Binding-site contacts:
Ligand atom C7 contacts residue GLY213 of chain 1.D at 4.2 Å.
Ligand atom O3 contacts residue GLY214 of chain 1.D at 3.8 Å.
Ligand atom C3 contacts residue ASN127 of chain 1.D at 3.4 Å.
Ligand atom O6 contacts residue ASP80 of chain 1.D at 3.4 Å (salt-bridge).
Ligand atom C6 contacts residue SER211 of chain 1.D at 4.0 Å.
Ligand atom O3 contacts residue LEU212 of chain 1.D at 3.8 Å.
Ligand atom O3 contacts residue TYR125 of chain 1.D at 4.3 Å.
Ligand atom C6 contacts residue ASP80 of chain 1.D at 4.1 Å.
Ligand atom O4 contacts residue SER211 of chain 1.D at 3.9 Å.
Ligand atom O2 contacts residue GLU129 of chain 1.D at 4.3 Å.
Ligand atom O5 contacts residue SER211 of chain 1.D at 3.3 Å (h-bond).
Ligand atom O3 contacts residue GLY104 of chain 1.D at 2.9 Å (h-bond).
Ligand atom O3 contacts residue ASP83 of chain 1.D at 2.8 Å (salt-bridge).
Ligand atom C3 contacts residue SER211 of chain 1.D at 4.3 Å.
Ligand atom O2 contacts residue ASN127 of chain 1.D at 4.3 Å.
Ligand atom C3 contacts residue GLY213 of chain 1.D at 3.9 Å.
Ligand atom O3 contacts residue GLY103 of chain 1.D at 3.6 Å.
Ligand atom O6 contacts residue TYR125 of chain 1.D at 3.5 Å.
Ligand atom C5 contacts residue SER211 of chain 1.D at 4.0 Å.
Ligand atom C4 contacts residue ASP83 of chain 1.D at 3.1 Å.
Ligand atom O3 contacts residue GLY213 of chain 1.D at 2.7 Å (h-bond).
Ligand atom C5 contacts residue TYR125 of chain 1.D at 3.5 Å (hydrophobic).
Ligand atom C3 contacts residue ASP83 of chain 1.D at 3.5 Å.
Ligand atom N2 contacts residue GLY213 of chain 1.D at 3.8 Å.
Ligand atom C3 contacts residue TYR125 of chain 1.D at 3.9 Å (hydrophobic).
Ligand atom O4 contacts residue ASP83 of chain 1.D at 2.7 Å (salt-bridge).
Ligand atom C1 contacts residue SER211 of chain 1.D at 3.9 Å.
Ligand atom O4 contacts residue GLY103 of chain 1.D at 4.2 Å.
Ligand atom C2 contacts residue SER211 of chain 1.D at 4.0 Å.
Ligand atom C6 contacts residue TYR125 of chain 1.D at 3.5 Å (hydrophobic).
Ligand atom C4 contacts residue SER211 of chain 1.D at 3.9 Å.
Ligand atom O3 contacts residue SER211 of chain 1.D at 3.2 Å (h-bond).
Ligand atom N2 contacts residue LEU212 of chain 1.D at 4.2 Å.
Ligand atom C4 contacts residue TYR125 of chain 1.D at 3.7 Å (hydrophobic).
Ligand atom O4 contacts residue ALA82 of chain 1.D at 3.8 Å.
Ligand atom O4 contacts residue SER211 of chain 1.D at 3.0 Å (h-bond).
Ligand atom C6 contacts residue GLY214 of chain 1.D at 4.0 Å.
Ligand atom O3 contacts residue ASN127 of chain 1.D at 2.7 Å (h-bond).
Ligand atom C6 contacts residue ALA82 of chain 1.D at 4.2 Å (hydrophobic).
Ligand atom C8 contacts residue LEU212 of chain 1.D at 3.9 Å (hydrophobic).

The small molecule below binds the protein below.
Small molecule (SMILES): CC(=O)N[C@@H]1[C@@H](O)[C@H](O[C@@H]2O[C@H](CO)[C@H](O)[C@H](O)[C@H]2O)[C@@H](CO)O[C@@H]1O

Sequence of chain 1.D:
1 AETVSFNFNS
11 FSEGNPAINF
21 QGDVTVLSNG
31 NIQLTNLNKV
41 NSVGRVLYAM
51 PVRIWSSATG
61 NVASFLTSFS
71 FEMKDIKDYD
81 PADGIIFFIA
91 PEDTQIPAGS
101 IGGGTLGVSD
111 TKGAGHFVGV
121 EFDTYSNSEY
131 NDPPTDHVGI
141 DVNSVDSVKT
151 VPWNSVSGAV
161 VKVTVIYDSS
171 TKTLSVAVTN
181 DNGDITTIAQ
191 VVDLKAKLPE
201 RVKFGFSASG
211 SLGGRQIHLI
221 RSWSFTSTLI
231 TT